Sequence of chain 1.A:
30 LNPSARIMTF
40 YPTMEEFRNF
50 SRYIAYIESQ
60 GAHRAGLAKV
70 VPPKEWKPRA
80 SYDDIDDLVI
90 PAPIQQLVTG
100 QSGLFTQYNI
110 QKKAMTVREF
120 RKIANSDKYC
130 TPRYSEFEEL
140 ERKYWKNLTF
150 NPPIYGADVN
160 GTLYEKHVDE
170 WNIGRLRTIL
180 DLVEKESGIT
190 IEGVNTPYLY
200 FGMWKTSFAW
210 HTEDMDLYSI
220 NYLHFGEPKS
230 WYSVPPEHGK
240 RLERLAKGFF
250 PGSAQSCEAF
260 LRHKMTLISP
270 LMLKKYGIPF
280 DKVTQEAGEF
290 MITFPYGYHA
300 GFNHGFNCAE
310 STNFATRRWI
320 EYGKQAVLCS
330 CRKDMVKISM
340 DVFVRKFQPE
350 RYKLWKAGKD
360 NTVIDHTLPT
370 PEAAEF

Binding-site contacts:
Ligand atom O7 contacts residue TYR199 of chain 1.A at 3.7 Å.
Ligand atom O contacts residue TRP230 of chain 1.A at 4.4 Å.
Ligand atom C5 contacts residue ASN220 of chain 1.A at 4.0 Å.
Ligand atom C5 contacts residue PHE207 of chain 1.A at 3.6 Å (hydrophobic).
Ligand atom O8 contacts residue PHE207 of chain 1.A at 3.9 Å.
Ligand atom C contacts residue HIS298 of chain 1.A at 4.3 Å.
Ligand atom C4 contacts residue ASN220 of chain 1.A at 3.7 Å.
Ligand atom O7 contacts residue TYR154 of chain 1.A at 3.3 Å (h-bond).
Ligand atom OXT contacts residue NI1 of chain 1.C at 3.4 Å (h-bond).
Ligand atom O8 contacts residue LYS228 of chain 1.A at 4.4 Å.
Ligand atom O7 contacts residue LYS228 of chain 1.A at 3.0 Å (salt-bridge).
Ligand atom O8 contacts residue TYR199 of chain 1.A at 3.3 Å.
Ligand atom C6 contacts residue TYR154 of chain 1.A at 3.3 Å (hydrophobic).
Ligand atom C4 contacts residue TYR199 of chain 1.A at 4.2 Å (hydrophobic).
Ligand atom C contacts residue ASN220 of chain 1.A at 4.1 Å.
Ligand atom O7 contacts residue ALA308 of chain 1.A at 4.3 Å.
Ligand atom C contacts residue TRP230 of chain 1.A at 4.0 Å (hydrophobic).
Ligand atom C contacts residue NI1 of chain 1.C at 3.1 Å.
Ligand atom O contacts residue GLU212 of chain 1.A at 4.4 Å.
Ligand atom OXT contacts residue ASN220 of chain 1.A at 3.6 Å (h-bond).
Ligand atom O8 contacts residue TYR154 of chain 1.A at 2.6 Å (h-bond).
Ligand atom OXT contacts residue TRP230 of chain 1.A at 3.5 Å.
Ligand atom C4 contacts residue NI1 of chain 1.C at 4.4 Å.
Ligand atom C6 contacts residue ASN220 of chain 1.A at 4.1 Å.
Ligand atom O contacts residue HIS298 of chain 1.A at 3.4 Å (h-bond).
Ligand atom OXT contacts residue SER218 of chain 1.A at 4.5 Å.
Ligand atom C6 contacts residue LYS228 of chain 1.A at 3.8 Å.
Ligand atom O7 contacts residue ASN220 of chain 1.A at 3.4 Å (h-bond).
Ligand atom C6 contacts residue TYR199 of chain 1.A at 3.8 Å (hydrophobic).
Ligand atom C6 contacts residue PHE207 of chain 1.A at 3.9 Å (hydrophobic).
Ligand atom O contacts residue HIS210 of chain 1.A at 3.4 Å.
Ligand atom OXT contacts residue HIS298 of chain 1.A at 4.4 Å.
Ligand atom O contacts residue NI1 of chain 1.C at 2.4 Å (h-bond).
Ligand atom O contacts residue PHE207 of chain 1.A at 3.9 Å.

A small-molecule ligand and the protein it binds are described below.
Small molecule (SMILES): O=C(O)/C=C/C(=O)O